Sequence of chain 2.F:
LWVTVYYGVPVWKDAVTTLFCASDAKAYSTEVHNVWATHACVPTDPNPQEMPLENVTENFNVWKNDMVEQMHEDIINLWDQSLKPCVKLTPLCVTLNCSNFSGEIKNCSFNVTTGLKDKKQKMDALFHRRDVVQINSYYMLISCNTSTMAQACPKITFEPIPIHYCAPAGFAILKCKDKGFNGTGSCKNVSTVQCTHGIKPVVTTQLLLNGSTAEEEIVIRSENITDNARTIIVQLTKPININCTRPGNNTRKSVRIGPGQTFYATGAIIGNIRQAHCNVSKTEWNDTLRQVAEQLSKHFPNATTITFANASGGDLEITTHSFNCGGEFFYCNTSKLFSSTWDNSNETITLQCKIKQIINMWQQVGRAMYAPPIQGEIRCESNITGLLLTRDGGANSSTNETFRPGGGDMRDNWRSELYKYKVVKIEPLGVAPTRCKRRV

Binding-site contacts:
Ligand atom C1 contacts residue ARG104 of chain 2.G at 3.4 Å.
Ligand atom C4 contacts residue ILE105 of chain 2.G at 3.4 Å (hydrophobic).
Ligand atom C3 contacts residue GLY107 of chain 2.G at 3.7 Å.
Ligand atom N2 contacts residue VAL108 of chain 2.G at 3.7 Å.
Ligand atom C4 contacts residue ASP63 of chain 2.H at 3.7 Å.
Ligand atom C5 contacts residue ILE105 of chain 2.G at 3.3 Å (hydrophobic).
Ligand atom C1 contacts residue ASN303 of chain 2.F at 1.4 Å.
Ligand atom O4 contacts residue VAL108 of chain 2.G at 3.8 Å.
Ligand atom N2 contacts residue GLY107 of chain 2.G at 3.8 Å.
Ligand atom C7 contacts residue ASN303 of chain 2.F at 3.8 Å.
Ligand atom C2 contacts residue GLN48 of chain 2.H at 3.8 Å.
Ligand atom O5 contacts residue ARG104 of chain 2.G at 2.8 Å (salt-bridge).
Ligand atom O6 contacts residue ARG104 of chain 2.G at 3.0 Å (salt-bridge).
Ligand atom C2 contacts residue VAL108 of chain 2.G at 3.8 Å (hydrophobic).
Ligand atom O3 contacts residue ASP63 of chain 2.H at 3.8 Å.
Ligand atom O6 contacts residue THR386 of chain 2.F at 3.9 Å.
Ligand atom O3 contacts residue ASN46 of chain 2.H at 3.3 Å (h-bond).
Ligand atom O3 contacts residue ASN47 of chain 2.H at 3.0 Å (h-bond).
Ligand atom O4 contacts residue ILE64 of chain 2.H at 3.1 Å (h-bond).
Ligand atom O3 contacts residue ASP49 of chain 2.H at 3.6 Å.
Ligand atom O5 contacts residue ASN303 of chain 2.F at 2.4 Å (h-bond).
Ligand atom C4 contacts residue ARG104 of chain 2.G at 3.8 Å.
Ligand atom O2 contacts residue ARG104 of chain 2.G at 3.6 Å (salt-bridge).
Ligand atom O3 contacts residue GLY107 of chain 2.G at 3.3 Å (h-bond).
Ligand atom O4 contacts residue ARG104 of chain 2.G at 3.4 Å (salt-bridge).
Ligand atom O4 contacts residue ASP63 of chain 2.H at 3.7 Å.
Ligand atom C2 contacts residue GLY107 of chain 2.G at 3.2 Å.
Ligand atom O6 contacts residue TYR106 of chain 2.G at 3.7 Å.
Ligand atom C5 contacts residue ASN303 of chain 2.F at 3.7 Å.
Ligand atom C5 contacts residue ARG104 of chain 2.G at 3.7 Å.
Ligand atom C3 contacts residue ILE105 of chain 2.G at 3.5 Å (hydrophobic).
Ligand atom C2 contacts residue ASN303 of chain 2.F at 2.4 Å.
Ligand atom C3 contacts residue ASN303 of chain 2.F at 3.8 Å.
Ligand atom O4 contacts residue ILE105 of chain 2.G at 3.1 Å (h-bond).
Ligand atom O3 contacts residue GLN48 of chain 2.H at 3.1 Å (h-bond).
Ligand atom O2 contacts residue GLN48 of chain 2.H at 3.5 Å (h-bond).
Ligand atom C6 contacts residue VAL108 of chain 2.G at 3.6 Å (hydrophobic).
Ligand atom O4 contacts residue ASN46 of chain 2.H at 2.9 Å (h-bond).
Ligand atom N2 contacts residue ASN303 of chain 2.F at 2.8 Å (h-bond).
Ligand atom C3 contacts residue ASN47 of chain 2.H at 3.7 Å.

Sequence of chain 2.H:
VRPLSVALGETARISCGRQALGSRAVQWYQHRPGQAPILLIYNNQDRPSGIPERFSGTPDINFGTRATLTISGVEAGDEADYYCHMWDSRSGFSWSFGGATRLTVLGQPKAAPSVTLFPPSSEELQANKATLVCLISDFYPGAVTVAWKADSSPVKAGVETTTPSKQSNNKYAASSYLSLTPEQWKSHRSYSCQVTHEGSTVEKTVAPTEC

A protein and the small-molecule ligand that binds it are described below.
Small molecule (SMILES): CC(=O)N[C@H]1[C@H](O[C@H]2[C@H](O)[C@@H](NC(C)=O)CO[C@@H]2CO)O[C@H](CO)[C@@H](O[C@@H]2O[C@H](CO[C@H]3O[C@H](CO[C@H]4O[C@H](CO)[C@@H](O)[C@H](O)[C@@H]4O)[C@@H](O)[C@H](O[C@H]4O[C@H](CO)[C@@H](O)[C@H](O)[C@@H]4O)[C@@H]3O)[C@@H](O)[C@H](O[C@H]3O[C@H](CO)[C@@H](O)[C@H](O)[C@@H]3O[C@H]3O[C@H](CO)[C@@H](O)[C@H](O)[C@@H]3O)[C@@H]2O)[C@@H]1O

Sequence of chain 2.G:
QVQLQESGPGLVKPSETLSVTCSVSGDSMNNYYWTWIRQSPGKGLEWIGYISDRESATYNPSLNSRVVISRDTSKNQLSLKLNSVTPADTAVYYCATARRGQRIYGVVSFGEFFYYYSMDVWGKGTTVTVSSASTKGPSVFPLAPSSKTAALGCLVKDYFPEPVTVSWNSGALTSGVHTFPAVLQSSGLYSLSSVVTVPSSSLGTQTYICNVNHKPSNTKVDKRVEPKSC